Sequence of chain 1.A:
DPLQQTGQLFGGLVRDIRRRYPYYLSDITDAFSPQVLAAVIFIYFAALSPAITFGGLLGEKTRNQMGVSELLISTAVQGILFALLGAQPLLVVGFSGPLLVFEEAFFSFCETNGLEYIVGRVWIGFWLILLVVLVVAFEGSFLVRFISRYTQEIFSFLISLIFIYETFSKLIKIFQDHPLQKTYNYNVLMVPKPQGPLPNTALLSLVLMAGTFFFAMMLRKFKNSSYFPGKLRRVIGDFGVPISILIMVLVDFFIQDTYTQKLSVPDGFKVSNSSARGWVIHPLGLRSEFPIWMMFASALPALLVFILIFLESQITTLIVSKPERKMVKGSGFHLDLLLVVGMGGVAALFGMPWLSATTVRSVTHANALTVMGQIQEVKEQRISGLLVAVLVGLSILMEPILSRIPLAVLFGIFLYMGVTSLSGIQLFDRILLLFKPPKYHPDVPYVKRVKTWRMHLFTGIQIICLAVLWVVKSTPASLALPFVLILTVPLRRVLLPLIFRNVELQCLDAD

The small molecule below binds the protein below.
Small molecule (SMILES): CCCCCCCC(=O)OC[C@H](COP(=O)(O)O[C@@H]1[C@H](O)[C@H](O)[C@@H](OP(=O)(O)O)[C@H](OP(=O)(O)O)[C@H]1O)OC(=O)CCCCCCC

Binding-site contacts:
Ligand atom O4 contacts residue LYS817 of chain 1.B at 3.6 Å (salt-bridge).
Ligand atom O43 contacts residue LYS817 of chain 1.B at 2.4 Å (salt-bridge).
Ligand atom O41 contacts residue LYS817 of chain 1.B at 3.4 Å (salt-bridge).
Ligand atom P5 contacts residue LYS817 of chain 1.B at 3.8 Å.
Ligand atom C2B contacts residue PRO598 of chain 1.A at 3.6 Å (hydrophobic).
Ligand atom O52 contacts residue ARG602 of chain 1.A at 2.9 Å (salt-bridge).
Ligand atom O1B contacts residue PHE813 of chain 1.B at 2.8 Å (h-bond).
Ligand atom C5 contacts residue LYS817 of chain 1.B at 4.2 Å.
Ligand atom P4 contacts residue LYS817 of chain 1.B at 3.2 Å.
Ligand atom C4B contacts residue PLC1 of chain 1.I at 3.7 Å.
Ligand atom P5 contacts residue TYR818 of chain 1.B at 3.4 Å.
Ligand atom O51 contacts residue ARG603 of chain 1.A at 3.8 Å.
Ligand atom O1B contacts residue LEU812 of chain 1.B at 3.6 Å (h-bond).
Ligand atom O5 contacts residue LYS817 of chain 1.B at 3.4 Å (salt-bridge).
Ligand atom O3C contacts residue PHE813 of chain 1.B at 4.0 Å.
Ligand atom C3C contacts residue LYS814 of chain 1.B at 4.1 Å.
Ligand atom O52 contacts residue GLY599 of chain 1.A at 3.5 Å.
Ligand atom O52 contacts residue TYR818 of chain 1.B at 2.9 Å (h-bond).
Ligand atom C1B contacts residue PRO598 of chain 1.A at 3.8 Å (hydrophobic).
Ligand atom P5 contacts residue GLY599 of chain 1.A at 4.0 Å.
Ligand atom C6 contacts residue PRO815 of chain 1.B at 4.2 Å (hydrophobic).
Ligand atom O13 contacts residue PRO815 of chain 1.B at 3.9 Å.
Ligand atom C2C contacts residue PLC1 of chain 1.I at 3.9 Å.
Ligand atom O13 contacts residue PRO816 of chain 1.B at 3.9 Å.
Ligand atom C1C contacts residue PRO598 of chain 1.A at 4.0 Å (hydrophobic).
Ligand atom C1B contacts residue PHE813 of chain 1.B at 3.5 Å (hydrophobic).
Ligand atom O51 contacts residue GLY599 of chain 1.A at 3.4 Å.
Ligand atom O53 contacts residue TYR818 of chain 1.B at 2.8 Å (h-bond).
Ligand atom C4 contacts residue LYS817 of chain 1.B at 3.7 Å.
Ligand atom C1A contacts residue PLC1 of chain 1.I at 4.2 Å.
Ligand atom O1B contacts residue PLC1 of chain 1.I at 4.2 Å.
Ligand atom O6 contacts residue GLY599 of chain 1.A at 4.1 Å.
Ligand atom O5 contacts residue TYR818 of chain 1.B at 4.0 Å.
Ligand atom C3C contacts residue PLC1 of chain 1.I at 3.6 Å.
Ligand atom O6 contacts residue PRO815 of chain 1.B at 3.6 Å.
Ligand atom C3C contacts residue PRO815 of chain 1.B at 4.2 Å (hydrophobic).
Ligand atom O3C contacts residue PRO598 of chain 1.A at 3.4 Å.
Ligand atom O53 contacts residue LYS817 of chain 1.B at 3.0 Å (salt-bridge).
Ligand atom O2C contacts residue PLC1 of chain 1.I at 3.3 Å.
Ligand atom O6 contacts residue PRO598 of chain 1.A at 4.2 Å.

Sequence of chain 1.B:
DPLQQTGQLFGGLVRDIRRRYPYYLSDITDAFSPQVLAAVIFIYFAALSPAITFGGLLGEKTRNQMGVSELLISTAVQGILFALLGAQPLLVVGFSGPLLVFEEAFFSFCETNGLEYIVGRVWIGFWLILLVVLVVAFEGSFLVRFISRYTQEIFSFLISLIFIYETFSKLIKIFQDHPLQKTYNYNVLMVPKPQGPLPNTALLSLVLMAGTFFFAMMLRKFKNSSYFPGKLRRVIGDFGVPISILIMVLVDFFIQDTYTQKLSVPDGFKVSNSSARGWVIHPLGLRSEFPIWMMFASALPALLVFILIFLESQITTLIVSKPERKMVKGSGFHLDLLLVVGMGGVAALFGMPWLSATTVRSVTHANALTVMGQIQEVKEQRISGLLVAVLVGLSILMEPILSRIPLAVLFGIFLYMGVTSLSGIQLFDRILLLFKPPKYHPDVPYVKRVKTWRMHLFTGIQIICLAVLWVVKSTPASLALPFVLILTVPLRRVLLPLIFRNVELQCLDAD